Binding-site contacts:
Ligand atom O1 contacts residue HIS127 of chain 1.B at 2.6 Å (h-bond).
Ligand atom C5 contacts residue ARG210 of chain 1.B at 3.5 Å.
Ligand atom O3P contacts residue ARG50 of chain 1.B at 3.6 Å.
Ligand atom O2P contacts residue ARG50 of chain 1.B at 3.0 Å (salt-bridge).
Ligand atom O3P contacts residue ARG100 of chain 1.B at 3.3 Å (salt-bridge).
Ligand atom O2 contacts residue ARG100 of chain 1.B at 3.0 Å (salt-bridge).
Ligand atom O3P contacts residue SER48 of chain 1.B at 2.6 Å (h-bond).
Ligand atom C1 contacts residue ALA253 of chain 1.B at 3.7 Å (hydrophobic).
Ligand atom C1 contacts residue ARG100 of chain 1.B at 3.7 Å.
Ligand atom C1P contacts residue ALA253 of chain 1.B at 3.4 Å (hydrophobic).
Ligand atom O1 contacts residue THR51 of chain 1.B at 3.0 Å (h-bond).
Ligand atom O3 contacts residue HIS127 of chain 1.B at 3.5 Å.
Ligand atom O3 contacts residue ARG160 of chain 1.B at 2.8 Å (salt-bridge).
Ligand atom O1P contacts residue LYS78 of chain 1.C at 2.7 Å (salt-bridge).
Ligand atom O1 contacts residue ARG100 of chain 1.B at 2.8 Å (salt-bridge).
Ligand atom O4 contacts residue ALA253 of chain 1.B at 3.6 Å.
Ligand atom C1P contacts residue ARG50 of chain 1.B at 3.5 Å.
Ligand atom P contacts residue ARG100 of chain 1.B at 3.7 Å.
Ligand atom P contacts residue SER48 of chain 1.B at 3.8 Å.
Ligand atom O1P contacts residue SER75 of chain 1.C at 2.9 Å (h-bond).
Ligand atom P contacts residue SER75 of chain 1.C at 3.5 Å.
Ligand atom O2 contacts residue ARG160 of chain 1.B at 2.9 Å (salt-bridge).
Ligand atom O4 contacts residue GLN212 of chain 1.B at 3.2 Å (h-bond).
Ligand atom N2 contacts residue ALA253 of chain 1.B at 2.9 Å (h-bond).
Ligand atom C4 contacts residue ARG160 of chain 1.B at 3.5 Å.
Ligand atom O1P contacts residue SER48 of chain 1.B at 3.7 Å.
Ligand atom C4 contacts residue HIS127 of chain 1.B at 3.6 Å.
Ligand atom O5 contacts residue GLN212 of chain 1.B at 3.0 Å (h-bond).
Ligand atom C3 contacts residue ARG210 of chain 1.B at 3.8 Å.
Ligand atom C1 contacts residue HIS127 of chain 1.B at 3.8 Å.
Ligand atom C2 contacts residue ALA253 of chain 1.B at 3.7 Å (hydrophobic).
Ligand atom C3 contacts residue ALA253 of chain 1.B at 3.5 Å (hydrophobic).
Ligand atom O2 contacts residue LYS78 of chain 1.C at 3.2 Å (salt-bridge).
Ligand atom O2P contacts residue THR49 of chain 1.B at 3.0 Å (h-bond).
Ligand atom O2P contacts residue SER75 of chain 1.C at 2.9 Å (h-bond).
Ligand atom O1P contacts residue ARG100 of chain 1.B at 2.9 Å (salt-bridge).
Ligand atom O4 contacts residue ARG210 of chain 1.B at 2.5 Å (salt-bridge).
Ligand atom C5 contacts residue GLN212 of chain 1.B at 3.2 Å.
Ligand atom C3 contacts residue LYS78 of chain 1.C at 3.3 Å.
Ligand atom O3P contacts residue THR51 of chain 1.B at 2.8 Å (h-bond).

A protein and the small-molecule ligand that binds it are described below.
Small molecule (SMILES): O=C(O)C[C@H](NC(=O)CP(=O)(O)O)C(=O)O

Sequence of chain 1.B:
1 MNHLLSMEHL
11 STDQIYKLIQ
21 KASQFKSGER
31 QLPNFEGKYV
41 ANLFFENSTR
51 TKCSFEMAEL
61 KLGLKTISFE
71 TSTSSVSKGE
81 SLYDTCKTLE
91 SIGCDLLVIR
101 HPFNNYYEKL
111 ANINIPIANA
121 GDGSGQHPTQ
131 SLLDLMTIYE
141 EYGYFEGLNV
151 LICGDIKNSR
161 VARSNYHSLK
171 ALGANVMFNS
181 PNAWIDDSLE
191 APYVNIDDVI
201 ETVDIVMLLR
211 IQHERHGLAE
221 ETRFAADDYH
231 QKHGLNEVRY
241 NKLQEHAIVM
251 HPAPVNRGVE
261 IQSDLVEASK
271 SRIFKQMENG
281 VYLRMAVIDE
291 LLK

Sequence of chain 1.C:
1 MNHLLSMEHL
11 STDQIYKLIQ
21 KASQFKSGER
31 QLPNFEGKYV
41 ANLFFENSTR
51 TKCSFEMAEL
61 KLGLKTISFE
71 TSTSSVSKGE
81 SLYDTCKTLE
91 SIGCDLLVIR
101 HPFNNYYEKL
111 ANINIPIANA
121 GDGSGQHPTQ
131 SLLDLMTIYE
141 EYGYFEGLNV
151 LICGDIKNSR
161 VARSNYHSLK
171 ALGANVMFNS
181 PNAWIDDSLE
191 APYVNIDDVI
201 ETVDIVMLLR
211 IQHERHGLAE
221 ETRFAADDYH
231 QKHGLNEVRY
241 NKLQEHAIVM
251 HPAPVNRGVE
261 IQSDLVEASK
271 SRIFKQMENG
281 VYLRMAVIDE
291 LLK